A small-molecule ligand and the protein it binds are described below.
Small molecule (SMILES): CC(=O)N[C@H]1[C@H]([C@H](O)[C@H](O)CO)O[C@@](O[C@H](CO)[C@@H](O)[C@@H]2O[C@@](O[C@H]3[C@@H](O)[C@@H](CO)O[C@H](O[C@H]4[C@H](O)[C@@H](O)[C@H](O)O[C@@H]4CO)[C@@H]3O)(C(=O)O)C[C@H](O)[C@H]2NC(C)=O)(C(=O)O)C[C@@H]1O

Binding-site contacts:
Ligand atom O1A contacts residue ASN342 of chain 1.A at 2.9 Å (h-bond).
Ligand atom O10 contacts residue ASN342 of chain 1.A at 2.9 Å (h-bond).
Ligand atom O4 contacts residue ILE401 of chain 1.A at 4.0 Å.
Ligand atom O4 contacts residue ASP273 of chain 1.A at 2.5 Å (salt-bridge).
Ligand atom C11 contacts residue ASN342 of chain 1.A at 3.6 Å.
Ligand atom C7 contacts residue TYR355 of chain 1.A at 4.1 Å (hydrophobic).
Ligand atom C9 contacts residue TYR355 of chain 1.A at 4.1 Å (hydrophobic).
Ligand atom O8 contacts residue ALA357 of chain 1.A at 4.0 Å.
Ligand atom C1 contacts residue ASN342 of chain 1.A at 3.9 Å.
Ligand atom O8 contacts residue TYR355 of chain 1.A at 2.4 Å (h-bond).
Ligand atom N5 contacts residue ARG352 of chain 1.A at 3.3 Å (salt-bridge).
Ligand atom O1B contacts residue TYR355 of chain 1.A at 4.1 Å.
Ligand atom C8 contacts residue TYR355 of chain 1.A at 3.7 Å (hydrophobic).
Ligand atom O4 contacts residue ASP340 of chain 1.A at 2.7 Å (salt-bridge).
Ligand atom C11 contacts residue ASP340 of chain 1.A at 3.2 Å.
Ligand atom C10 contacts residue ASN342 of chain 1.A at 3.6 Å.
Ligand atom C10 contacts residue ARG352 of chain 1.A at 3.8 Å.
Ligand atom C6 contacts residue ARG352 of chain 1.A at 3.9 Å.
Ligand atom C9 contacts residue ALA357 of chain 1.A at 4.1 Å (hydrophobic).
Ligand atom C10 contacts residue ASP273 of chain 1.A at 4.0 Å.
Ligand atom C3 contacts residue ASP273 of chain 1.A at 4.1 Å.
Ligand atom C5 contacts residue ARG352 of chain 1.A at 4.2 Å.
Ligand atom O4 contacts residue TYR274 of chain 1.A at 4.1 Å.
Ligand atom C11 contacts residue ASP273 of chain 1.A at 4.1 Å.
Ligand atom C10 contacts residue ILE401 of chain 1.A at 3.5 Å (hydrophobic).
Ligand atom O1B contacts residue ARG352 of chain 1.A at 2.5 Å (salt-bridge).
Ligand atom O9 contacts residue ALA357 of chain 1.A at 3.9 Å.
Ligand atom C5 contacts residue ASP273 of chain 1.A at 3.9 Å.
Ligand atom C8 contacts residue ARG352 of chain 1.A at 4.2 Å.
Ligand atom O1A contacts residue ARG352 of chain 1.A at 2.7 Å (salt-bridge).
Ligand atom C1 contacts residue ARG352 of chain 1.A at 2.9 Å.
Ligand atom C4 contacts residue ASP340 of chain 1.A at 3.3 Å.
Ligand atom N5 contacts residue ILE401 of chain 1.A at 4.0 Å.
Ligand atom C11 contacts residue ARG352 of chain 1.A at 3.5 Å.
Ligand atom C4 contacts residue ASP273 of chain 1.A at 3.1 Å.
Ligand atom O1A contacts residue GLY341 of chain 1.A at 3.9 Å.
Ligand atom C7 contacts residue ARG352 of chain 1.A at 4.0 Å.
Ligand atom C11 contacts residue LYS339 of chain 1.A at 3.9 Å.
Ligand atom N5 contacts residue ASP273 of chain 1.A at 3.1 Å (salt-bridge).
Ligand atom O10 contacts residue ILE401 of chain 1.A at 2.9 Å.

Sequence of chain 1.A:
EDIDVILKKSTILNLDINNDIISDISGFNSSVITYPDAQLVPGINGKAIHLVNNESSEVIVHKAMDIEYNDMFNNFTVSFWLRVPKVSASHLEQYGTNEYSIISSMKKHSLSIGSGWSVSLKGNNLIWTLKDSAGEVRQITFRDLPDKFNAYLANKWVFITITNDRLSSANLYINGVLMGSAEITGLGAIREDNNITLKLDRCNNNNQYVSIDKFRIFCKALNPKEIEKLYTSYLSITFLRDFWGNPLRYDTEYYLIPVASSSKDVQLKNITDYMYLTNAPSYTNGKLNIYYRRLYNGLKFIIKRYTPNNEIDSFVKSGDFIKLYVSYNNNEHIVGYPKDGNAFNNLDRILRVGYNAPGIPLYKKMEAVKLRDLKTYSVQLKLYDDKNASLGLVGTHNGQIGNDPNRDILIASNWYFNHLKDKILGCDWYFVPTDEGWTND